Sequence of chain 1.A:
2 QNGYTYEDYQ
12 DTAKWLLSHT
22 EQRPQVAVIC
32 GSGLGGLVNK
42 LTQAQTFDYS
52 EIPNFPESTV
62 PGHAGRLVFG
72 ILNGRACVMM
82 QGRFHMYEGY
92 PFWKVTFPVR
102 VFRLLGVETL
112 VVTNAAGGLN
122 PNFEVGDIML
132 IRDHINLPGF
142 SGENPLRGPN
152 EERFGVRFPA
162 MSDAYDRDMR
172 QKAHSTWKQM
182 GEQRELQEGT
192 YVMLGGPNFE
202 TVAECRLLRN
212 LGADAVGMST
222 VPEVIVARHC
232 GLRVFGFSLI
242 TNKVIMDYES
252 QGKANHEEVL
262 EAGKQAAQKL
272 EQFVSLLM

This protein binds this small molecule.
Small molecule (SMILES): Nc1nc2c([C@@H]3N[C@H](CO)[C@@H](O)[C@H]3O)c[nH]c2c(=O)[nH]1

Binding-site contacts:
Ligand atom C3' contacts residue PO41 of chain 1.C at 3.2 Å.
Ligand atom C6 contacts residue PHE200 of chain 1.A at 3.6 Å (hydrophobic).
Ligand atom N3 contacts residue GLY218 of chain 1.A at 3.6 Å.
Ligand atom C2' contacts residue PO41 of chain 1.C at 3.5 Å.
Ligand atom N2 contacts residue GLU201 of chain 1.A at 2.9 Å (salt-bridge).
Ligand atom C5 contacts residue PHE200 of chain 1.A at 3.5 Å (hydrophobic).
Ligand atom O5' contacts residue PHE200 of chain 1.A at 3.6 Å.
Ligand atom C1' contacts residue ALA116 of chain 1.A at 3.1 Å (hydrophobic).
Ligand atom O6 contacts residue GLY118 of chain 1.A at 3.5 Å.
Ligand atom C9 contacts residue ALA116 of chain 1.A at 3.4 Å (hydrophobic).
Ligand atom N2 contacts residue MET219 of chain 1.A at 3.5 Å.
Ligand atom C5' contacts residue HIS257 of chain 1.A at 3.4 Å.
Ligand atom N3 contacts residue MET219 of chain 1.A at 3.7 Å.
Ligand atom O2' contacts residue GLY218 of chain 1.A at 3.7 Å.
Ligand atom O2' contacts residue MET219 of chain 1.A at 2.7 Å (h-bond).
Ligand atom C8 contacts residue ALA116 of chain 1.A at 3.6 Å (hydrophobic).
Ligand atom C8 contacts residue THR242 of chain 1.A at 3.6 Å.
Ligand atom O6 contacts residue ASN243 of chain 1.A at 3.0 Å (h-bond).
Ligand atom O3' contacts residue HIS86 of chain 1.A at 3.3 Å (h-bond).
Ligand atom N7 contacts residue ASN243 of chain 1.A at 2.9 Å (h-bond).
Ligand atom N7 contacts residue GLY118 of chain 1.A at 3.6 Å (h-bond).
Ligand atom C2 contacts residue VAL217 of chain 1.A at 3.6 Å (hydrophobic).
Ligand atom O6 contacts residue VAL245 of chain 1.A at 3.6 Å.
Ligand atom O6 contacts residue GLU201 of chain 1.A at 3.6 Å.
Ligand atom O3' contacts residue PO41 of chain 1.C at 2.6 Å (h-bond).
Ligand atom C4' contacts residue PO41 of chain 1.C at 3.2 Å.
Ligand atom C2 contacts residue GLU201 of chain 1.A at 3.7 Å.
Ligand atom N1 contacts residue PHE200 of chain 1.A at 3.7 Å.
Ligand atom C3' contacts residue TYR88 of chain 1.A at 3.6 Å (hydrophobic).
Ligand atom C1' contacts residue PO41 of chain 1.C at 3.3 Å.
Ligand atom C5 contacts residue GLY118 of chain 1.A at 3.6 Å.
Ligand atom C5' contacts residue PHE200 of chain 1.A at 3.7 Å (hydrophobic).
Ligand atom N4' contacts residue PO41 of chain 1.C at 2.8 Å (h-bond).
Ligand atom O5' contacts residue HIS257 of chain 1.A at 2.6 Å (h-bond).
Ligand atom O2' contacts residue PO41 of chain 1.C at 2.8 Å (h-bond).
Ligand atom O3' contacts residue TYR88 of chain 1.A at 2.9 Å (h-bond).
Ligand atom C6 contacts residue GLU201 of chain 1.A at 3.7 Å.
Ligand atom O5' contacts residue VAL260 of chain 1.A at 3.6 Å.
Ligand atom N1 contacts residue GLU201 of chain 1.A at 2.8 Å (salt-bridge).
Ligand atom N2 contacts residue LEU195 of chain 1.A at 3.3 Å.